Sequence of chain 1.B:
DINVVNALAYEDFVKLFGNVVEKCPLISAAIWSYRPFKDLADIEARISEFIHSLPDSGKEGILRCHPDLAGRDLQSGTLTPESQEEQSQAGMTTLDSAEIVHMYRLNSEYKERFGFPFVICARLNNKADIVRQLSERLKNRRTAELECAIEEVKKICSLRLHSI

Binding-site contacts:
Ligand atom N1 contacts residue LEU70 of chain 1.B at 3.5 Å.
Ligand atom O5 contacts residue SER84 of chain 1.B at 3.4 Å.
Ligand atom N9 contacts residue ILE157 of chain 1.B at 3.9 Å.
Ligand atom C2 contacts residue PHE119 of chain 1.B at 3.5 Å (hydrophobic).
Ligand atom O8 contacts residue GLU87 of chain 1.B at 3.3 Å (salt-bridge).
Ligand atom O2 contacts residue PRO68 of chain 1.B at 3.1 Å (h-bond).
Ligand atom N7 contacts residue GLU87 of chain 1.B at 2.7 Å (salt-bridge).
Ligand atom C4 contacts residue GLN88 of chain 1.B at 4.0 Å.
Ligand atom C4 contacts residue LEU70 of chain 1.B at 3.5 Å (hydrophobic).
Ligand atom C5 contacts residue SER84 of chain 1.B at 4.2 Å.
Ligand atom N3 contacts residue PRO68 of chain 1.B at 3.5 Å (h-bond).
Ligand atom C5 contacts residue GLU87 of chain 1.B at 3.8 Å.
Ligand atom O8 contacts residue ILE121 of chain 1.B at 3.4 Å (h-bond).
Ligand atom N7 contacts residue ALA123 of chain 1.B at 4.1 Å.
Ligand atom C2 contacts residue LEU70 of chain 1.B at 3.9 Å (hydrophobic).
Ligand atom C8 contacts residue GLU87 of chain 1.B at 3.4 Å.
Ligand atom N1 contacts residue ILE121 of chain 1.B at 3.0 Å (h-bond).
Ligand atom N3 contacts residue LEU70 of chain 1.B at 3.9 Å.
Ligand atom C5 contacts residue GLN88 of chain 1.B at 3.7 Å.
Ligand atom N1 contacts residue VAL120 of chain 1.B at 3.5 Å.
Ligand atom C8 contacts residue ILE121 of chain 1.B at 3.5 Å (hydrophobic).
Ligand atom O2 contacts residue VAL120 of chain 1.B at 3.5 Å.
Ligand atom C8 contacts residue ILE157 of chain 1.B at 3.8 Å (hydrophobic).
Ligand atom N3 contacts residue GLN88 of chain 1.B at 4.1 Å.
Ligand atom C2 contacts residue VAL120 of chain 1.B at 3.8 Å (hydrophobic).
Ligand atom O8 contacts residue ILE157 of chain 1.B at 3.3 Å.
Ligand atom O5 contacts residue GLN88 of chain 1.B at 3.0 Å (h-bond).
Ligand atom C4 contacts residue ILE121 of chain 1.B at 4.1 Å (hydrophobic).
Ligand atom O5 contacts residue GLU87 of chain 1.B at 4.1 Å.
Ligand atom O2 contacts residue PHE119 of chain 1.B at 2.7 Å (h-bond).
Ligand atom N9 contacts residue ALA123 of chain 1.B at 3.8 Å.
Ligand atom C8 contacts residue ALA123 of chain 1.B at 3.6 Å (hydrophobic).
Ligand atom C2 contacts residue ILE121 of chain 1.B at 4.0 Å (hydrophobic).
Ligand atom N9 contacts residue LEU70 of chain 1.B at 4.3 Å.
Ligand atom O8 contacts residue ALA123 of chain 1.B at 3.2 Å (h-bond).
Ligand atom N1 contacts residue PHE119 of chain 1.B at 3.6 Å.
Ligand atom C2 contacts residue PRO68 of chain 1.B at 3.6 Å (hydrophobic).
Ligand atom O8 contacts residue CYS122 of chain 1.B at 4.1 Å.
Ligand atom N9 contacts residue ILE121 of chain 1.B at 2.8 Å (h-bond).
Ligand atom O5 contacts residue PRO68 of chain 1.B at 4.2 Å.

A small-molecule ligand and the protein it binds are described below.
Small molecule (SMILES): NC(=O)NC1=NC(=O)NC1=O